Sequence of chain 1.A:
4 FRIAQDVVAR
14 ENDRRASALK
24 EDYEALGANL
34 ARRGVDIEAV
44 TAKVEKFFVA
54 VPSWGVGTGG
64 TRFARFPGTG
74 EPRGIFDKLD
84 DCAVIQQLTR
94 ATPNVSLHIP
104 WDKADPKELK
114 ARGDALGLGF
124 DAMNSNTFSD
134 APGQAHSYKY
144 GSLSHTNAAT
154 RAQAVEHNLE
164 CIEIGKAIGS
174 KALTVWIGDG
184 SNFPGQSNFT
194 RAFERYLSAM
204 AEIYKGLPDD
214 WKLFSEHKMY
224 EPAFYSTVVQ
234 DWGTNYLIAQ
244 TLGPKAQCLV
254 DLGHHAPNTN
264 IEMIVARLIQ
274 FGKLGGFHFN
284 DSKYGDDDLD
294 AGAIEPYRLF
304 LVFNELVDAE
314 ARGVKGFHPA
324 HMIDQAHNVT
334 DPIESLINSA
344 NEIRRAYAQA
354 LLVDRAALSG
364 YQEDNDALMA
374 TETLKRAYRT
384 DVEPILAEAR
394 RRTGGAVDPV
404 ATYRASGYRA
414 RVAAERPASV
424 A

Sequence of chain 1.B:
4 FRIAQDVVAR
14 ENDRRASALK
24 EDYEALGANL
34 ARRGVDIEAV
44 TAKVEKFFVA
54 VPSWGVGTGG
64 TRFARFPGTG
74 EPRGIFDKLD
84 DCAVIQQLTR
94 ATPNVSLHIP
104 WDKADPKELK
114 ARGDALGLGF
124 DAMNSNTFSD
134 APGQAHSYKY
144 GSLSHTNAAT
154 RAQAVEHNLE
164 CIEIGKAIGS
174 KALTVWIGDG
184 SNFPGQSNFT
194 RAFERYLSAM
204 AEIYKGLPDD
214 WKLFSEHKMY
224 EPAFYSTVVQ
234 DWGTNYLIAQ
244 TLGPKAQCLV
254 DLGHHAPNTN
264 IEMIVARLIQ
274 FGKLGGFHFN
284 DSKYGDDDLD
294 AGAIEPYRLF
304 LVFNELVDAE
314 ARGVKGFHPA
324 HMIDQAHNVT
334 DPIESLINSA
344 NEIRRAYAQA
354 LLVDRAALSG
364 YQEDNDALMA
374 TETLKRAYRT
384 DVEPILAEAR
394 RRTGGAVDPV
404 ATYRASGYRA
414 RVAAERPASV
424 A

A small-molecule ligand and the protein it binds are described below.
Small molecule (SMILES): C[C@H](O)[C@H](O)[C@@H](O)[C@@H](O)C=O

Binding-site contacts:
Ligand atom O1 contacts residue ASP289 of chain 1.B at 3.4 Å (salt-bridge).
Ligand atom C1 contacts residue TRP179 of chain 1.B at 3.5 Å (hydrophobic).
Ligand atom O2 contacts residue GLU219 of chain 1.B at 3.2 Å (salt-bridge).
Ligand atom O3 contacts residue ASP327 of chain 1.B at 3.1 Å (salt-bridge).
Ligand atom O5 contacts residue TRP179 of chain 1.B at 4.0 Å.
Ligand atom O1 contacts residue MN1 of chain 1.I at 2.2 Å.
Ligand atom O4 contacts residue ASP327 of chain 1.B at 3.0 Å (salt-bridge).
Ligand atom O2 contacts residue MN1 of chain 1.I at 2.3 Å.
Ligand atom O4 contacts residue MN1 of chain 1.I at 3.9 Å.
Ligand atom C1 contacts residue LYS221 of chain 1.B at 3.7 Å.
Ligand atom C1 contacts residue PHE66 of chain 1.A at 3.6 Å (hydrophobic).
Ligand atom O5 contacts residue HIS101 of chain 1.B at 2.8 Å (h-bond).
Ligand atom C2 contacts residue TRP179 of chain 1.B at 3.6 Å (hydrophobic).
Ligand atom C2 contacts residue ASP327 of chain 1.B at 3.8 Å.
Ligand atom O3 contacts residue GLU219 of chain 1.B at 2.9 Å (salt-bridge).
Ligand atom O1 contacts residue HIS257 of chain 1.B at 3.5 Å (h-bond).
Ligand atom C2 contacts residue MN1 of chain 1.I at 3.0 Å.
Ligand atom O1 contacts residue PHE66 of chain 1.A at 3.3 Å.
Ligand atom O4 contacts residue MN1 of chain 1.H at 4.0 Å.
Ligand atom C2 contacts residue MN1 of chain 1.H at 3.2 Å.
Ligand atom C4 contacts residue ASP327 of chain 1.B at 3.8 Å.
Ligand atom O3 contacts residue HIS281 of chain 1.B at 3.4 Å.
Ligand atom O3 contacts residue MN1 of chain 1.H at 2.5 Å.
Ligand atom C3 contacts residue TRP179 of chain 1.B at 3.6 Å (hydrophobic).
Ligand atom C6 contacts residue TRP57 of chain 1.B at 3.5 Å (hydrophobic).
Ligand atom C3 contacts residue MN1 of chain 1.H at 3.4 Å.
Ligand atom C5 contacts residue HIS101 of chain 1.B at 3.6 Å.
Ligand atom C6 contacts residue HIS101 of chain 1.B at 3.4 Å.
Ligand atom C1 contacts residue MN1 of chain 1.I at 2.8 Å.
Ligand atom C3 contacts residue GLU219 of chain 1.B at 3.7 Å.
Ligand atom O1 contacts residue LYS221 of chain 1.B at 2.6 Å (salt-bridge).
Ligand atom C4 contacts residue TRP179 of chain 1.B at 4.0 Å (hydrophobic).
Ligand atom O2 contacts residue MN1 of chain 1.H at 2.2 Å.
Ligand atom C3 contacts residue ASP327 of chain 1.B at 3.7 Å.
Ligand atom O2 contacts residue HIS257 of chain 1.B at 3.1 Å.
Ligand atom O1 contacts residue TRP179 of chain 1.B at 3.6 Å.
Ligand atom C2 contacts residue GLU219 of chain 1.B at 3.5 Å.
Ligand atom O2 contacts residue ASP254 of chain 1.B at 3.1 Å (salt-bridge).
Ligand atom O2 contacts residue ASP327 of chain 1.B at 2.7 Å (salt-bridge).
Ligand atom C2 contacts residue HIS257 of chain 1.B at 3.4 Å.